Sequence of chain 1.B:
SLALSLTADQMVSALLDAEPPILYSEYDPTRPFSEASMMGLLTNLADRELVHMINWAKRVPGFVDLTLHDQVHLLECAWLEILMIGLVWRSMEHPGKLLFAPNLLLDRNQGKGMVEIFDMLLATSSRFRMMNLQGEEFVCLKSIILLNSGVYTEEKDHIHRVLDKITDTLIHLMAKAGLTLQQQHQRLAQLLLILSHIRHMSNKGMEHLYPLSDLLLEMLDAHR

Binding-site contacts:
Ligand atom C10 contacts residue OB91 of chain 1.G at 0.0 Å.
Ligand atom C19 contacts residue OB91 of chain 1.G at 0.9 Å.
Ligand atom C23 contacts residue OB91 of chain 1.G at 0.4 Å.
Ligand atom N01 contacts residue OB91 of chain 1.G at 0.5 Å (h-bond).
Ligand atom C01 contacts residue OB91 of chain 1.G at 0.0 Å.
Ligand atom F02 contacts residue OB91 of chain 1.G at 0.3 Å.
Ligand atom C13 contacts residue OB91 of chain 1.G at 0.0 Å.
Ligand atom C04 contacts residue OB91 of chain 1.G at 0.0 Å.
Ligand atom C18 contacts residue OB91 of chain 1.G at 0.0 Å.
Ligand atom C11 contacts residue OB91 of chain 1.G at 0.0 Å.
Ligand atom S01 contacts residue OB91 of chain 1.G at 0.1 Å (h-bond).
Ligand atom O02 contacts residue ARG97 of chain 1.B at 3.0 Å (salt-bridge).
Ligand atom O02 contacts residue OB91 of chain 1.G at 0.0 Å (h-bond).
Ligand atom F03 contacts residue OB91 of chain 1.G at 1.6 Å.
Ligand atom C25 contacts residue OB91 of chain 1.G at 0.5 Å.
Ligand atom C22 contacts residue OB91 of chain 1.G at 1.1 Å.
Ligand atom O05 contacts residue OB91 of chain 1.G at 0.1 Å (h-bond).
Ligand atom C03 contacts residue OB91 of chain 1.G at 0.0 Å.
Ligand atom O04 contacts residue MET124 of chain 1.B at 3.3 Å (h-bond).
Ligand atom O03 contacts residue OB91 of chain 1.G at 0.0 Å (h-bond).
Ligand atom C17 contacts residue OB91 of chain 1.G at 0.1 Å.
Ligand atom C02 contacts residue OB91 of chain 1.G at 0.0 Å.
Ligand atom C21 contacts residue OB91 of chain 1.G at 1.1 Å.
Ligand atom C20 contacts residue OB91 of chain 1.G at 0.5 Å.
Ligand atom C06 contacts residue OB91 of chain 1.G at 0.0 Å.
Ligand atom C07 contacts residue OB91 of chain 1.G at 0.0 Å.
Ligand atom C14 contacts residue OB91 of chain 1.G at 0.0 Å.
Ligand atom C26 contacts residue OB91 of chain 1.G at 1.1 Å.
Ligand atom C12 contacts residue OB91 of chain 1.G at 0.0 Å.
Ligand atom C16 contacts residue OB91 of chain 1.G at 0.0 Å.
Ligand atom F01 contacts residue OB91 of chain 1.G at 0.6 Å.
Ligand atom C15 contacts residue OB91 of chain 1.G at 0.0 Å.
Ligand atom O04 contacts residue OB91 of chain 1.G at 0.1 Å (h-bond).
Ligand atom C08 contacts residue OB91 of chain 1.G at 0.0 Å.
Ligand atom O01 contacts residue OB91 of chain 1.G at 0.0 Å (h-bond).
Ligand atom C09 contacts residue OB91 of chain 1.G at 0.0 Å.
Ligand atom C05 contacts residue OB91 of chain 1.G at 0.0 Å.
Ligand atom C24 contacts residue OB91 of chain 1.G at 1.0 Å.
Ligand atom O01 contacts residue THR50 of chain 1.B at 2.6 Å (h-bond).
Ligand atom O02 contacts residue GLU56 of chain 1.B at 2.5 Å (salt-bridge).

This small molecule binds to this protein.
Small molecule (SMILES): O=S(=O)([C@@H]1C[C@@H]2O[C@H]1C(c1ccc(O)cc1)=C2c1ccc(O)cc1)N(CC(F)(F)F)c1ccccc1